Binding-site contacts:
Ligand atom O6 contacts residue LEU184 of chain 1.A at 3.9 Å.
Ligand atom C2 contacts residue ASP71 of chain 1.A at 4.0 Å.
Ligand atom CAX contacts residue LEU184 of chain 1.A at 3.8 Å (hydrophobic).
Ligand atom O3 contacts residue ARG76 of chain 1.A at 4.1 Å.
Ligand atom CBG contacts residue THR192 of chain 1.A at 4.2 Å.
Ligand atom CBH contacts residue HIS252 of chain 1.A at 4.1 Å.
Ligand atom CBI contacts residue HIS252 of chain 1.A at 3.7 Å.
Ligand atom O3 contacts residue ARG514 of chain 1.A at 4.1 Å.
Ligand atom O3 contacts residue ASP71 of chain 1.A at 2.9 Å (salt-bridge).
Ligand atom CAO contacts residue SER67 of chain 1.A at 4.0 Å.
Ligand atom O1 contacts residue ASP71 of chain 1.A at 4.1 Å.
Ligand atom C6 contacts residue LEU184 of chain 1.A at 3.7 Å (hydrophobic).
Ligand atom CBI contacts residue THR192 of chain 1.A at 4.1 Å.
Ligand atom CBE contacts residue LEU191 of chain 1.A at 4.1 Å (hydrophobic).
Ligand atom O4 contacts residue ASP77 of chain 1.A at 3.1 Å (salt-bridge).
Ligand atom CBD contacts residue LEU191 of chain 1.A at 4.0 Å (hydrophobic).
Ligand atom O2 contacts residue ASP71 of chain 1.A at 2.9 Å (salt-bridge).
Ligand atom OAQ contacts residue TYR57 of chain 1.A at 3.9 Å.
Ligand atom CBF contacts residue THR192 of chain 1.A at 4.1 Å.
Ligand atom O2 contacts residue SER67 of chain 1.A at 3.6 Å.
Ligand atom CBG contacts residue HIS252 of chain 1.A at 3.9 Å.
Ligand atom CAZ contacts residue GLN53 of chain 1.A at 3.7 Å.
Ligand atom CAV contacts residue ASP157 of chain 1.A at 3.5 Å.
Ligand atom CBE contacts residue PHE56 of chain 1.A at 3.9 Å (hydrophobic).
Ligand atom CAV contacts residue ARG76 of chain 1.A at 3.6 Å.
Ligand atom CAT contacts residue ARG76 of chain 1.A at 3.6 Å.
Ligand atom OAW contacts residue ARG76 of chain 1.A at 2.5 Å (salt-bridge).
Ligand atom OAU contacts residue ARG76 of chain 1.A at 3.2 Å (salt-bridge).
Ligand atom CBB contacts residue ALA188 of chain 1.A at 4.1 Å (hydrophobic).
Ligand atom CAP contacts residue SER67 of chain 1.A at 3.9 Å.
Ligand atom CBB contacts residue GLN53 of chain 1.A at 4.0 Å.
Ligand atom CAX contacts residue ASP157 of chain 1.A at 3.7 Å.
Ligand atom CBF contacts residue LEU191 of chain 1.A at 3.7 Å (hydrophobic).
Ligand atom CBE contacts residue ILE440 of chain 1.A at 3.4 Å (hydrophobic).
Ligand atom CBI contacts residue PHE253 of chain 1.A at 2.8 Å (hydrophobic).
Ligand atom OAW contacts residue ASP157 of chain 1.A at 3.0 Å (salt-bridge).
Ligand atom C3 contacts residue ASP71 of chain 1.A at 3.8 Å.
Ligand atom CBI contacts residue PHE254 of chain 1.A at 3.9 Å (hydrophobic).
Ligand atom O3 contacts residue ASP77 of chain 1.A at 3.5 Å (salt-bridge).
Ligand atom OAS contacts residue LEU68 of chain 1.A at 3.5 Å.

The protein below binds the small molecule below.
Small molecule (SMILES): CCCCCCCCCCCCOC[C@H]1O[C@H](O[C@H]2O[C@H](CO)[C@@H](O)[C@H](O)[C@H]2O)[C@H](O)[C@@H](O)[C@@H]1O

Sequence of chain 1.A:
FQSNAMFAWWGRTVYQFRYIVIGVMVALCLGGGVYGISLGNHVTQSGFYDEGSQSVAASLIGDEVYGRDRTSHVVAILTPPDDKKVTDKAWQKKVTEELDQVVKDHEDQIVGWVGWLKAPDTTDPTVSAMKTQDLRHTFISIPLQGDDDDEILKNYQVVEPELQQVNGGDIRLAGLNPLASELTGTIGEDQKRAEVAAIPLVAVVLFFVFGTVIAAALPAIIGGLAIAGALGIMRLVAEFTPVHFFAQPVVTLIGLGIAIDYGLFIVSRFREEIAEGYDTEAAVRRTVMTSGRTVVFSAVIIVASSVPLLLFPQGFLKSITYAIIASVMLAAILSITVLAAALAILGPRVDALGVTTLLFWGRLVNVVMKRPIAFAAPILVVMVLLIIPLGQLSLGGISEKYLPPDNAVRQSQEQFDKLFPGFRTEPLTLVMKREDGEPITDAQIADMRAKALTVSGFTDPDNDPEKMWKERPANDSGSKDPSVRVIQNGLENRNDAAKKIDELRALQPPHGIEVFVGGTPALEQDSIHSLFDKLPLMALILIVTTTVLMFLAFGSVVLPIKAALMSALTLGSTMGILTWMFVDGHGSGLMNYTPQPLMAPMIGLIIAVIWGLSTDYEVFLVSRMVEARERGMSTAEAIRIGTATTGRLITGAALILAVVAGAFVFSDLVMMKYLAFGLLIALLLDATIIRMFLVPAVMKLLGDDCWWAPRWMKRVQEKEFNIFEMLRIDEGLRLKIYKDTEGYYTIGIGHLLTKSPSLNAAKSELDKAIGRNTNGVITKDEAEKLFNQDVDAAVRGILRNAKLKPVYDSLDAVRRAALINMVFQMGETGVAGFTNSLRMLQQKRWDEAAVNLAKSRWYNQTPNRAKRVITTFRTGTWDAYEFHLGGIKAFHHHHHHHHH